Binding-site contacts:
Ligand atom C8 contacts residue GLU110 of chain 1.D at 3.3 Å.
Ligand atom N2 contacts residue ASN107 of chain 1.D at 2.9 Å (h-bond).
Ligand atom C7 contacts residue ASN107 of chain 1.D at 4.0 Å.
Ligand atom C5 contacts residue ASN107 of chain 1.D at 3.7 Å.
Ligand atom C3 contacts residue ASN107 of chain 1.D at 3.8 Å.
Ligand atom C2 contacts residue ASN107 of chain 1.D at 2.5 Å.
Ligand atom C7 contacts residue GLU110 of chain 1.D at 3.7 Å.
Ligand atom C4 contacts residue ASN107 of chain 1.D at 4.2 Å.
Ligand atom O5 contacts residue ASN107 of chain 1.D at 2.4 Å (h-bond).
Ligand atom C1 contacts residue ASN107 of chain 1.D at 1.4 Å.
Ligand atom C2 contacts residue GLU110 of chain 1.D at 4.4 Å.
Ligand atom C1 contacts residue GLU110 of chain 1.D at 4.5 Å.
Ligand atom N2 contacts residue GLU110 of chain 1.D at 3.4 Å (salt-bridge).

This protein binds this small molecule.
Small molecule (SMILES): CC(=O)N[C@@H]1[C@@H](O)[C@H](O)[C@@H](CO)O[C@H]1O

Sequence of chain 1.D:
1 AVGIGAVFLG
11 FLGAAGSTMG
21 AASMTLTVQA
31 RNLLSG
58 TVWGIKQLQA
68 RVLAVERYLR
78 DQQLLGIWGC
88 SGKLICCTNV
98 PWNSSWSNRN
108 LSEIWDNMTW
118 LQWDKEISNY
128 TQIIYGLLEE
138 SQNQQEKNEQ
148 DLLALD